Sequence of chain 1.A:
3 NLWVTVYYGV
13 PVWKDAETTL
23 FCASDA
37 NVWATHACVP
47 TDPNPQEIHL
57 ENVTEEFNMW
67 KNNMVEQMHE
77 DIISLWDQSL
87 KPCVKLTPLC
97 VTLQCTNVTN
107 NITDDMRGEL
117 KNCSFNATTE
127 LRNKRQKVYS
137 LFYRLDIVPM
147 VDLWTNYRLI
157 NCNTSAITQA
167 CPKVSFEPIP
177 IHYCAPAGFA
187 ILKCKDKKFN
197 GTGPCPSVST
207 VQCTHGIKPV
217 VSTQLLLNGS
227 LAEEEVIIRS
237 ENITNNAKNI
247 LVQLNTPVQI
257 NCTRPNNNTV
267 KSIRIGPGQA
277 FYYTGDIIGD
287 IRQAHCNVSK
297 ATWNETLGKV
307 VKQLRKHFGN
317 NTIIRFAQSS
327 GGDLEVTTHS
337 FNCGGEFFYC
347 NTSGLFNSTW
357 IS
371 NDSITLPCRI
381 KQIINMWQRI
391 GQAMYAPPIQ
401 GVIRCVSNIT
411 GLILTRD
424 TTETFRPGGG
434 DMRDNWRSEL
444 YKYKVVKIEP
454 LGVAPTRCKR

This protein binds this small molecule.
Small molecule (SMILES): CC(=O)N[C@@H]1[C@@H](O)[C@H](O)[C@@H](CO)O[C@H]1O

Binding-site contacts:
Ligand atom C3 contacts residue ASN263 of chain 1.A at 3.9 Å.
Ligand atom C8 contacts residue ASN263 of chain 1.A at 4.0 Å.
Ligand atom C2 contacts residue ASN263 of chain 1.A at 2.5 Å.
Ligand atom C6 contacts residue ILE284 of chain 1.A at 4.5 Å (hydrophobic).
Ligand atom C5 contacts residue ILE284 of chain 1.A at 4.2 Å (hydrophobic).
Ligand atom C8 contacts residue GLY401 of chain 1.A at 4.4 Å.
Ligand atom C4 contacts residue ASN263 of chain 1.A at 4.4 Å.
Ligand atom C5 contacts residue ASN263 of chain 1.A at 3.8 Å.
Ligand atom C1 contacts residue ILE284 of chain 1.A at 3.8 Å (hydrophobic).
Ligand atom O5 contacts residue ASN263 of chain 1.A at 2.5 Å (h-bond).
Ligand atom O7 contacts residue ASN263 of chain 1.A at 3.3 Å (h-bond).
Ligand atom C7 contacts residue VAL402 of chain 1.A at 4.3 Å (hydrophobic).
Ligand atom C7 contacts residue ASN263 of chain 1.A at 3.3 Å.
Ligand atom O7 contacts residue VAL402 of chain 1.A at 4.4 Å.
Ligand atom N2 contacts residue ASN263 of chain 1.A at 3.0 Å (h-bond).
Ligand atom C8 contacts residue VAL402 of chain 1.A at 3.5 Å (hydrophobic).
Ligand atom O5 contacts residue ILE284 of chain 1.A at 3.4 Å.
Ligand atom C1 contacts residue ASN263 of chain 1.A at 1.5 Å.